A protein and the small-molecule ligand that binds it are described below.
Small molecule (SMILES): Cc1ncc(COP(=O)(O)O)c(/C=N/[C@@H](COP(=O)(O)O)C(=O)O)c1O

Binding-site contacts:
Ligand atom N1 contacts residue ASP171 of chain 1.E at 3.5 Å (salt-bridge).
Ligand atom O contacts residue ARG337 of chain 1.E at 3.3 Å (salt-bridge).
Ligand atom O4P contacts residue GLN194 of chain 1.E at 3.6 Å (h-bond).
Ligand atom C4A contacts residue TRP102 of chain 1.E at 3.8 Å (hydrophobic).
Ligand atom O1P contacts residue GLY73 of chain 1.E at 3.8 Å.
Ligand atom O contacts residue PRO7 of chain 1.E at 3.5 Å.
Ligand atom CA contacts residue TRP102 of chain 1.E at 3.5 Å (hydrophobic).
Ligand atom C6 contacts residue TRP102 of chain 1.E at 3.8 Å (hydrophobic).
Ligand atom O3 contacts residue TRP102 of chain 1.E at 3.5 Å (h-bond).
Ligand atom O3 contacts residue THR151 of chain 1.E at 2.6 Å (h-bond).
Ligand atom C4 contacts residue TRP102 of chain 1.E at 3.7 Å (hydrophobic).
Ligand atom OXT contacts residue ARG337 of chain 1.E at 3.2 Å (salt-bridge).
Ligand atom O7P contacts residue ARG331 of chain 1.E at 3.5 Å (salt-bridge).
Ligand atom CB contacts residue TRP102 of chain 1.E at 3.0 Å (hydrophobic).
Ligand atom P2 contacts residue ARG331 of chain 1.E at 3.9 Å.
Ligand atom O1P contacts residue CYS75 of chain 1.E at 2.6 Å (h-bond).
Ligand atom O contacts residue HIS330 of chain 1.E at 3.8 Å.
Ligand atom O1P contacts residue GLY74 of chain 1.E at 2.9 Å (h-bond).
Ligand atom OXT contacts residue THR151 of chain 1.E at 3.2 Å.
Ligand atom C4A contacts residue LYS195 of chain 1.E at 3.7 Å.
Ligand atom C4 contacts residue LYS195 of chain 1.E at 3.8 Å.
Ligand atom O3 contacts residue LYS195 of chain 1.E at 3.3 Å.
Ligand atom P contacts residue GLY74 of chain 1.E at 3.2 Å.
Ligand atom O2P contacts residue GLN194 of chain 1.E at 2.8 Å (h-bond).
Ligand atom C2 contacts residue SER173 of chain 1.E at 3.8 Å.
Ligand atom O4P contacts residue GLY74 of chain 1.E at 3.3 Å (h-bond).
Ligand atom C2A contacts residue THR151 of chain 1.E at 3.1 Å.
Ligand atom C3 contacts residue LYS195 of chain 1.E at 3.6 Å.
Ligand atom O2P contacts residue GLY74 of chain 1.E at 2.7 Å (h-bond).
Ligand atom C2 contacts residue TRP102 of chain 1.E at 3.7 Å (hydrophobic).
Ligand atom O6P contacts residue ARG331 of chain 1.E at 3.2 Å (salt-bridge).
Ligand atom N1 contacts residue TRP102 of chain 1.E at 3.8 Å.
Ligand atom C3 contacts residue TRP102 of chain 1.E at 3.6 Å (hydrophobic).
Ligand atom O2P contacts residue GLY73 of chain 1.E at 3.1 Å.
Ligand atom C3 contacts residue THR151 of chain 1.E at 3.6 Å.
Ligand atom OXT contacts residue TRP102 of chain 1.E at 3.8 Å.
Ligand atom O6P contacts residue HIS330 of chain 1.E at 3.0 Å (h-bond).
Ligand atom N contacts residue TRP102 of chain 1.E at 3.3 Å.
Ligand atom P contacts residue GLN194 of chain 1.E at 3.6 Å.
Ligand atom C2A contacts residue TRP102 of chain 1.E at 3.5 Å (hydrophobic).

Sequence of chain 1.E:
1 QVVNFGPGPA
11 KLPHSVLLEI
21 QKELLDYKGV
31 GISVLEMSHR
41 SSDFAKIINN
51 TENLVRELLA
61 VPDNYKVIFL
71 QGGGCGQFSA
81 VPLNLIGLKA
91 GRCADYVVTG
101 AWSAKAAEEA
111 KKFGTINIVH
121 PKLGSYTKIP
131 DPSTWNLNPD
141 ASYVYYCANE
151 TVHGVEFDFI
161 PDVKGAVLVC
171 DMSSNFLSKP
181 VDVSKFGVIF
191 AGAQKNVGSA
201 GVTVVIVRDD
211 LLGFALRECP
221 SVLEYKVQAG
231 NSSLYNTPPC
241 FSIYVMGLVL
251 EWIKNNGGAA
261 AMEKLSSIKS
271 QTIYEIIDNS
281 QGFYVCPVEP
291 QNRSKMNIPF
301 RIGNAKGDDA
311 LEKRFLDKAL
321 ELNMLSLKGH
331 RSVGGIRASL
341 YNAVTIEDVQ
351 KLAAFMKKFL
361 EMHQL